Binding-site contacts:
Ligand atom C4 contacts residue ASN1134 of chain 1.K at 4.3 Å.
Ligand atom N2 contacts residue ASN1134 of chain 1.K at 2.9 Å (h-bond).
Ligand atom C5 contacts residue ASN1134 of chain 1.K at 3.7 Å.
Ligand atom C7 contacts residue ASN1134 of chain 1.K at 3.5 Å.
Ligand atom C2 contacts residue ASN1134 of chain 1.K at 2.5 Å.
Ligand atom O5 contacts residue ASN1134 of chain 1.K at 2.4 Å (h-bond).
Ligand atom O7 contacts residue ASN1134 of chain 1.K at 3.7 Å.
Ligand atom C3 contacts residue ASN1134 of chain 1.K at 3.8 Å.
Ligand atom C1 contacts residue ASN1134 of chain 1.K at 1.5 Å.

Sequence of chain 1.K:
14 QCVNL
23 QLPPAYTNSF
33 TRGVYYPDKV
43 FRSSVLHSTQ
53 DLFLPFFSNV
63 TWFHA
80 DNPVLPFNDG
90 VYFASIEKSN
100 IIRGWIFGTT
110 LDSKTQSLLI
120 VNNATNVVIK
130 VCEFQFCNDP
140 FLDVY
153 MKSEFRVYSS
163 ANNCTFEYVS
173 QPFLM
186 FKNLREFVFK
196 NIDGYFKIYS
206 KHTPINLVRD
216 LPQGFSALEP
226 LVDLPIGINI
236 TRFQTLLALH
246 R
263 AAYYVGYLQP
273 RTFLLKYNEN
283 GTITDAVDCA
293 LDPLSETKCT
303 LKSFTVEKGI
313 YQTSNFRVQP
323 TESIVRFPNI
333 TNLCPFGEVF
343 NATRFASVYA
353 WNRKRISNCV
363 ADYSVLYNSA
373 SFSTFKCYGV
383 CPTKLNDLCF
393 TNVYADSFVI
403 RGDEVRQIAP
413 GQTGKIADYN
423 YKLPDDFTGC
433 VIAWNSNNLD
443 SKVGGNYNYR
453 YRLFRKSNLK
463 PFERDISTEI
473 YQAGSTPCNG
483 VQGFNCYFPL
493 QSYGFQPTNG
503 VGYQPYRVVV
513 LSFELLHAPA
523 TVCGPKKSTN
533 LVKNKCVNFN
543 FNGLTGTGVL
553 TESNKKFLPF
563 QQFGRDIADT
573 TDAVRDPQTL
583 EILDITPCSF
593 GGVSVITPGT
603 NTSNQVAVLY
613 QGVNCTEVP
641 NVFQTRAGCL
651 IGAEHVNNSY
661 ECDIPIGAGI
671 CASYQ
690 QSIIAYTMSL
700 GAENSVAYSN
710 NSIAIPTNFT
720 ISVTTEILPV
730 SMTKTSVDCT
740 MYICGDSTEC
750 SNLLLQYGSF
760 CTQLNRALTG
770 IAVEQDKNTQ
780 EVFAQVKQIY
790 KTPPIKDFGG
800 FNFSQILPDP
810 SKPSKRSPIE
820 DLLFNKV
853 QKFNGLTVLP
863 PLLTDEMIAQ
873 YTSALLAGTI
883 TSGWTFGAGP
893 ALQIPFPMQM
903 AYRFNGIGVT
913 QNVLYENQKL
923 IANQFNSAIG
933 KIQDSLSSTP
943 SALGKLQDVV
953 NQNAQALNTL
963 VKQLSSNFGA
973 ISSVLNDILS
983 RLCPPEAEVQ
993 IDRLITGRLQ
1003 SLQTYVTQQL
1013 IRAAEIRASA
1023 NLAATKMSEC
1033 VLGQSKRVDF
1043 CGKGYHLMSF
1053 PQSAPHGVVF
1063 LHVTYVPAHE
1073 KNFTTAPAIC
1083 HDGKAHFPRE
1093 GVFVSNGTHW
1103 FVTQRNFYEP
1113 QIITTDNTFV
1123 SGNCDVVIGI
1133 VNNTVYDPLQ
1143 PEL

This protein binds this small molecule.
Small molecule (SMILES): CC(=O)N[C@@H]1[C@@H](O)[C@H](O)[C@@H](CO)O[C@H]1O